Binding-site contacts:
Ligand atom O5 contacts residue ASN271 of chain 1.C at 2.4 Å (h-bond).
Ligand atom N2 contacts residue ASN271 of chain 1.C at 2.9 Å (h-bond).
Ligand atom C2 contacts residue ASN271 of chain 1.C at 2.5 Å.
Ligand atom C1 contacts residue ASN271 of chain 1.C at 1.4 Å.
Ligand atom C8 contacts residue VAL410 of chain 1.C at 4.1 Å (hydrophobic).
Ligand atom O7 contacts residue ASN271 of chain 1.C at 4.0 Å.
Ligand atom C4 contacts residue ASN271 of chain 1.C at 4.2 Å.
Ligand atom C5 contacts residue ASN271 of chain 1.C at 3.7 Å.
Ligand atom C3 contacts residue ASN271 of chain 1.C at 3.8 Å.
Ligand atom C7 contacts residue ASN271 of chain 1.C at 3.7 Å.

Sequence of chain 1.C:
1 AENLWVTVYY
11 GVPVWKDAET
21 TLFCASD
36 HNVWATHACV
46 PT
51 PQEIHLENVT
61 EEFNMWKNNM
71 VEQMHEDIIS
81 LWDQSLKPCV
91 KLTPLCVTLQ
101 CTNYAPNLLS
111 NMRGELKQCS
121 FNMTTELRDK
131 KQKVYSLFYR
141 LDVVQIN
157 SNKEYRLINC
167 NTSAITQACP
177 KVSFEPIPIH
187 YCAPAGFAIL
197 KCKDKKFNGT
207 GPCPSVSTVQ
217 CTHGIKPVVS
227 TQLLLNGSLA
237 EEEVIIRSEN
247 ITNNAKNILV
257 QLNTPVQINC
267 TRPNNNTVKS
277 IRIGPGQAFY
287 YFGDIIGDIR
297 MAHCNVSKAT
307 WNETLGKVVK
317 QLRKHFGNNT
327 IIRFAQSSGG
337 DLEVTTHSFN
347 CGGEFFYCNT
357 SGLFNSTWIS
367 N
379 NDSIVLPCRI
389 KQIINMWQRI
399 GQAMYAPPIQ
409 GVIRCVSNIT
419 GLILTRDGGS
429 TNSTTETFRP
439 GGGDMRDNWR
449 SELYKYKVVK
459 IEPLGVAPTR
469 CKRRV

The protein below binds the small molecule below.
Small molecule (SMILES): CC(=O)N[C@@H]1[C@@H](O)[C@H](O)[C@@H](CO)O[C@H]1O